Sequence of chain 1.B:
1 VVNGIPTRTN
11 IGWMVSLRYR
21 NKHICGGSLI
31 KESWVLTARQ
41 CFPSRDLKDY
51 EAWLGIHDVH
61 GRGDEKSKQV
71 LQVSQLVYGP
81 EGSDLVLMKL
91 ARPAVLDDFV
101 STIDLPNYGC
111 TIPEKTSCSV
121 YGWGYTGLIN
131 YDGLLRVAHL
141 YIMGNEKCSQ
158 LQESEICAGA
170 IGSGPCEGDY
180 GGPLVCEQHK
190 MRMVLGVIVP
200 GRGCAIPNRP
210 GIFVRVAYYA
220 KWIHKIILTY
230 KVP

Binding-site contacts:
Ligand atom NZ contacts residue LEU105 of chain 1.B at 3.6 Å.
Ligand atom CA contacts residue MET190 of chain 1.B at 3.8 Å (hydrophobic).
Ligand atom O contacts residue MET192 of chain 1.B at 3.3 Å (h-bond).
Ligand atom O contacts residue CYS110 of chain 1.B at 3.4 Å.
Ligand atom CB contacts residue GLN187 of chain 1.B at 3.1 Å.
Ligand atom CB contacts residue CYS110 of chain 1.B at 3.1 Å (hydrophobic).
Ligand atom C contacts residue ASN107 of chain 1.B at 3.9 Å.
Ligand atom N contacts residue CYS110 of chain 1.B at 3.7 Å.
Ligand atom O contacts residue ASN107 of chain 1.B at 3.5 Å.
Ligand atom CA contacts residue CYS110 of chain 1.B at 3.5 Å (hydrophobic).
Ligand atom CB contacts residue HIS188 of chain 1.B at 3.9 Å.
Ligand atom N contacts residue THR111 of chain 1.B at 3.9 Å.
Ligand atom OG contacts residue HIS188 of chain 1.B at 3.6 Å.
Ligand atom CA contacts residue MET192 of chain 1.B at 3.8 Å (hydrophobic).
Ligand atom CA contacts residue GLN187 of chain 1.B at 3.7 Å.
Ligand atom CB contacts residue MET190 of chain 1.B at 3.7 Å (hydrophobic).
Ligand atom O contacts residue ASN107 of chain 1.B at 3.3 Å (h-bond).
Ligand atom SG contacts residue CYS110 of chain 1.B at 2.0 Å (h-bond).
Ligand atom CA contacts residue THR111 of chain 1.B at 4.0 Å.
Ligand atom N contacts residue MET190 of chain 1.B at 3.2 Å.
Ligand atom N contacts residue GLN187 of chain 1.B at 3.6 Å (h-bond).
Ligand atom CA contacts residue ASN107 of chain 1.B at 3.8 Å.
Ligand atom C contacts residue CYS110 of chain 1.B at 3.6 Å (hydrophobic).
Ligand atom O contacts residue THR111 of chain 1.B at 3.3 Å (h-bond).
Ligand atom C contacts residue MET192 of chain 1.B at 3.6 Å (hydrophobic).
Ligand atom C contacts residue MET190 of chain 1.B at 3.4 Å (hydrophobic).
Ligand atom CB contacts residue GLN187 of chain 1.B at 3.5 Å.
Ligand atom N contacts residue GLN187 of chain 1.B at 3.1 Å (h-bond).
Ligand atom SG contacts residue ILE112 of chain 1.B at 3.8 Å.
Ligand atom O contacts residue PRO106 of chain 1.B at 3.7 Å.
Ligand atom O contacts residue CYS110 of chain 1.B at 3.4 Å.
Ligand atom O contacts residue ASN107 of chain 1.B at 3.6 Å.
Ligand atom CD contacts residue LEU105 of chain 1.B at 3.6 Å (hydrophobic).
Ligand atom C contacts residue MET190 of chain 1.B at 3.9 Å (hydrophobic).
Ligand atom SG contacts residue LEU194 of chain 1.B at 4.0 Å.
Ligand atom OG contacts residue GLN187 of chain 1.B at 3.6 Å (h-bond).
Ligand atom O contacts residue MET190 of chain 1.B at 3.4 Å.
Ligand atom CG1 contacts residue THR111 of chain 1.B at 3.8 Å.
Ligand atom N contacts residue MET192 of chain 1.B at 3.8 Å.
Ligand atom CG contacts residue ASN107 of chain 1.B at 3.3 Å.

This small molecule binds to this protein.
Small molecule (SMILES): CC[C@H](C)[C@H](NC(=O)[C@@H](NC(=O)[C@@H]1CCCN1)C(C)C)C(=O)N[C@@H](CO)C(=O)N[C@@H](CS)C(=O)N[C@@H](C)C(=O)N[C@H](C=O)CCCCN